Sequence of chain 1.B:
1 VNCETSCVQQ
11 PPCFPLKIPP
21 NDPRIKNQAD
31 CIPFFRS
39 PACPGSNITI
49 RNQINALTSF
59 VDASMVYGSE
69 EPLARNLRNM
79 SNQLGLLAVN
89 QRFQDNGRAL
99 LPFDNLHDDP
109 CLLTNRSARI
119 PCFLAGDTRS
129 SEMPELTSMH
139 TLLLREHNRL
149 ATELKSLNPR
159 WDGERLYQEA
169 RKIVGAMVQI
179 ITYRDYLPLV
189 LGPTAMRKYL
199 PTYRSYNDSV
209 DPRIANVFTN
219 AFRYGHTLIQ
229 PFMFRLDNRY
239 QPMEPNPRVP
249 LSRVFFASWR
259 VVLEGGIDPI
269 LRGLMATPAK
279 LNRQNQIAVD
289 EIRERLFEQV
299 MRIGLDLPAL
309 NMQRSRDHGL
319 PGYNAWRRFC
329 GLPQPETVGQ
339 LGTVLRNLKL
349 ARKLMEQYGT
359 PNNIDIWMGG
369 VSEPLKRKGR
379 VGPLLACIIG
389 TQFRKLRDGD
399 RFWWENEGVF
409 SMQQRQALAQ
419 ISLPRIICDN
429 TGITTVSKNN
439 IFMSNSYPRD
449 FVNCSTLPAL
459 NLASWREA

Binding-site contacts:
Ligand atom C5 contacts residue ALA116 of chain 1.B at 4.5 Å (hydrophobic).
Ligand atom N2 contacts residue ASN113 of chain 1.B at 2.9 Å (h-bond).
Ligand atom C1 contacts residue ALA116 of chain 1.B at 4.2 Å (hydrophobic).
Ligand atom O6 contacts residue ALA116 of chain 1.B at 3.6 Å.
Ligand atom O7 contacts residue TRP257 of chain 1.B at 3.7 Å.
Ligand atom O7 contacts residue ASN113 of chain 1.B at 4.3 Å.
Ligand atom C7 contacts residue ASN113 of chain 1.B at 3.8 Å.
Ligand atom O5 contacts residue ASN113 of chain 1.B at 2.4 Å (h-bond).
Ligand atom N2 contacts residue TRP257 of chain 1.B at 4.4 Å.
Ligand atom C1 contacts residue SER115 of chain 1.B at 3.9 Å.
Ligand atom C3 contacts residue ASN113 of chain 1.B at 3.8 Å.
Ligand atom O5 contacts residue TRP257 of chain 1.B at 3.8 Å.
Ligand atom O5 contacts residue SER115 of chain 1.B at 4.1 Å.
Ligand atom C5 contacts residue SER115 of chain 1.B at 4.2 Å.
Ligand atom C2 contacts residue TRP257 of chain 1.B at 3.9 Å (hydrophobic).
Ligand atom C5 contacts residue ASN113 of chain 1.B at 3.6 Å.
Ligand atom O6 contacts residue LEU261 of chain 1.B at 3.7 Å.
Ligand atom C7 contacts residue TRP257 of chain 1.B at 4.3 Å (hydrophobic).
Ligand atom C2 contacts residue ASN113 of chain 1.B at 2.4 Å.
Ligand atom C1 contacts residue ASN113 of chain 1.B at 1.4 Å.
Ligand atom C4 contacts residue ASN113 of chain 1.B at 4.2 Å.
Ligand atom C6 contacts residue LEU261 of chain 1.B at 3.9 Å (hydrophobic).
Ligand atom C1 contacts residue TRP257 of chain 1.B at 4.1 Å (hydrophobic).
Ligand atom C6 contacts residue ALA116 of chain 1.B at 4.4 Å (hydrophobic).
Ligand atom O6 contacts residue SER115 of chain 1.B at 4.5 Å.
Ligand atom O5 contacts residue ALA116 of chain 1.B at 3.5 Å.

The protein below binds the small molecule below.
Small molecule (SMILES): CC(=O)N[C@@H]1[C@@H](O)[C@H](O)[C@@H](CO)O[C@H]1O